A protein and the small-molecule ligand that binds it are described below.
Small molecule (SMILES): CC(=O)N[C@@H]1[C@@H](O)[C@H](O)[C@@H](CO)O[C@H]1O

Binding-site contacts:
Ligand atom C3 contacts residue ASN238 of chain 1.D at 3.7 Å.
Ligand atom O7 contacts residue HIS216 of chain 1.D at 3.7 Å.
Ligand atom O7 contacts residue ARG188 of chain 1.D at 3.2 Å (salt-bridge).
Ligand atom C7 contacts residue ARG188 of chain 1.D at 4.1 Å.
Ligand atom C8 contacts residue LYS187 of chain 1.D at 4.3 Å.
Ligand atom C4 contacts residue ASN238 of chain 1.D at 4.1 Å.
Ligand atom C2 contacts residue ASN238 of chain 1.D at 2.5 Å.
Ligand atom O7 contacts residue ASN238 of chain 1.D at 4.2 Å.
Ligand atom C8 contacts residue GLY214 of chain 1.D at 3.1 Å.
Ligand atom C7 contacts residue ASN238 of chain 1.D at 3.9 Å.
Ligand atom N2 contacts residue HIS216 of chain 1.D at 4.5 Å.
Ligand atom C8 contacts residue ARG188 of chain 1.D at 4.2 Å.
Ligand atom C8 contacts residue TYR215 of chain 1.D at 3.8 Å (hydrophobic).
Ligand atom O3 contacts residue ARG188 of chain 1.D at 3.9 Å.
Ligand atom C5 contacts residue ASN238 of chain 1.D at 3.4 Å.
Ligand atom O5 contacts residue ASN238 of chain 1.D at 2.1 Å (h-bond).
Ligand atom O6 contacts residue LYS361 of chain 1.D at 3.2 Å (salt-bridge).
Ligand atom C7 contacts residue HIS216 of chain 1.D at 3.8 Å.
Ligand atom N2 contacts residue ASN238 of chain 1.D at 3.0 Å (h-bond).
Ligand atom O5 contacts residue LYS361 of chain 1.D at 3.9 Å.
Ligand atom C8 contacts residue HIS216 of chain 1.D at 3.8 Å.
Ligand atom C6 contacts residue LYS361 of chain 1.D at 4.1 Å.
Ligand atom C7 contacts residue GLY214 of chain 1.D at 4.4 Å.
Ligand atom C1 contacts residue ASN238 of chain 1.D at 1.3 Å.

Sequence of chain 1.D:
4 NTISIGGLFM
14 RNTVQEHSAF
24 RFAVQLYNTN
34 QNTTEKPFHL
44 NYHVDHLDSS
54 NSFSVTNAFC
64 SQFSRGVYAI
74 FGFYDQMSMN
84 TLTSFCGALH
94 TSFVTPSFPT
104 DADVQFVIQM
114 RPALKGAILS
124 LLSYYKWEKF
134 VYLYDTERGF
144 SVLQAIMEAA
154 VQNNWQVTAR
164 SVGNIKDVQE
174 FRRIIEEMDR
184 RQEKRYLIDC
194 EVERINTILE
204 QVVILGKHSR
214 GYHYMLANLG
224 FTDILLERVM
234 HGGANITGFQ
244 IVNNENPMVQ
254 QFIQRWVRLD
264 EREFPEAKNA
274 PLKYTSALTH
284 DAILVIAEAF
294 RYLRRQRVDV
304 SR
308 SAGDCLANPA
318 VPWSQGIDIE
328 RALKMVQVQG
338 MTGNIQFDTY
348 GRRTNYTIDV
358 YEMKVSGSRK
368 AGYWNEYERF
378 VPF